Sequence of chain 1.B:
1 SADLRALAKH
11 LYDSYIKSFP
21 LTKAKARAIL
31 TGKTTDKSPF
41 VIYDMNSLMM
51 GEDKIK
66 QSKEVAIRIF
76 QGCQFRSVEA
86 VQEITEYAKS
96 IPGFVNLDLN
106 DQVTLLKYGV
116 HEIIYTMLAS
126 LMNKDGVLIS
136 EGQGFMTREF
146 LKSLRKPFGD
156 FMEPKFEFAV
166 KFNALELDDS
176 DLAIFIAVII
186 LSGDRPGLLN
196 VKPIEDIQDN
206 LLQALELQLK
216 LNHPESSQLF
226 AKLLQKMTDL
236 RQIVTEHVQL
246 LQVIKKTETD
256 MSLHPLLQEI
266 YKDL

Binding-site contacts:
Ligand atom C15 contacts residue LNA1 of chain 1.G at 0.9 Å.
Ligand atom O19 contacts residue LNA1 of chain 1.G at 0.4 Å (h-bond).
Ligand atom C14 contacts residue LNA1 of chain 1.G at 0.4 Å.
Ligand atom C3 contacts residue LNA1 of chain 1.G at 0.6 Å.
Ligand atom C4 contacts residue TYR120 of chain 1.B at 3.2 Å (hydrophobic).
Ligand atom C8 contacts residue LNA1 of chain 1.G at 0.7 Å.
Ligand atom O23 contacts residue ARG81 of chain 1.B at 3.7 Å.
Ligand atom C10 contacts residue LNA1 of chain 1.G at 0.6 Å.
Ligand atom C3 contacts residue SER82 of chain 1.B at 3.1 Å.
Ligand atom O20 contacts residue LNA1 of chain 1.G at 0.3 Å (h-bond).
Ligand atom N21 contacts residue LNA1 of chain 1.G at 1.6 Å.
Ligand atom C4 contacts residue LNA1 of chain 1.G at 0.7 Å.
Ligand atom O22 contacts residue ILE134 of chain 1.B at 3.4 Å.
Ligand atom C13 contacts residue LNA1 of chain 1.G at 0.5 Å.
Ligand atom C1 contacts residue LNA1 of chain 1.G at 0.4 Å.
Ligand atom C15 contacts residue CYS78 of chain 1.B at 2.8 Å (hydrophobic).
Ligand atom C16 contacts residue CYS78 of chain 1.B at 3.2 Å (hydrophobic).
Ligand atom C7 contacts residue LNA1 of chain 1.G at 0.9 Å.
Ligand atom C8 contacts residue SER82 of chain 1.B at 3.2 Å.
Ligand atom O22 contacts residue LEU133 of chain 1.B at 2.8 Å (h-bond).
Ligand atom C6 contacts residue LNA1 of chain 1.G at 0.8 Å.
Ligand atom C2 contacts residue LNA1 of chain 1.G at 0.7 Å.
Ligand atom O20 contacts residue HIS242 of chain 1.B at 2.9 Å (h-bond).
Ligand atom C17 contacts residue LNA1 of chain 1.G at 0.7 Å.
Ligand atom O22 contacts residue LNA1 of chain 1.G at 2.3 Å.
Ligand atom C12 contacts residue LNA1 of chain 1.G at 0.6 Å.
Ligand atom C9 contacts residue LNA1 of chain 1.G at 0.4 Å.
Ligand atom C4 contacts residue HIS116 of chain 1.B at 3.4 Å.
Ligand atom C16 contacts residue LNA1 of chain 1.G at 1.0 Å.
Ligand atom C10 contacts residue ARG81 of chain 1.B at 3.6 Å.
Ligand atom O23 contacts residue LNA1 of chain 1.G at 2.1 Å.
Ligand atom C5 contacts residue TYR120 of chain 1.B at 3.1 Å (hydrophobic).
Ligand atom C11 contacts residue LNA1 of chain 1.G at 0.9 Å.
Ligand atom C2 contacts residue HIS116 of chain 1.B at 3.5 Å.
Ligand atom C5 contacts residue LNA1 of chain 1.G at 0.7 Å.
Ligand atom C17 contacts residue CYS78 of chain 1.B at 2.8 Å (hydrophobic).
Ligand atom C2 contacts residue SER82 of chain 1.B at 3.7 Å.
Ligand atom C2 contacts residue TYR266 of chain 1.B at 3.5 Å (hydrophobic).
Ligand atom C14 contacts residue MET157 of chain 1.B at 3.6 Å (hydrophobic).
Ligand atom C18 contacts residue LNA1 of chain 1.G at 0.6 Å.

This protein binds this small molecule.
Small molecule (SMILES): CCCCC/C=C(\C/C=C\CCCCCCCC(=O)O)[N+](=O)[O-]